A small-molecule ligand and the protein it binds are described below.
Small molecule (SMILES): CC(=O)N[C@@H]1[C@@H](O)[C@H](O)[C@@H](CO)O[C@H]1O

Sequence of chain 1.F:
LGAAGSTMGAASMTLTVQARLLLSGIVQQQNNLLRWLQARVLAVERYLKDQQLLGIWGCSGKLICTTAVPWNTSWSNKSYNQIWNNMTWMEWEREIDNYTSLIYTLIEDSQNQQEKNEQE

Binding-site contacts:
Ligand atom C5 contacts residue ASN126 of chain 1.F at 3.7 Å.
Ligand atom O5 contacts residue ASN126 of chain 1.F at 2.3 Å (h-bond).
Ligand atom C8 contacts residue ASN126 of chain 1.F at 3.4 Å.
Ligand atom C7 contacts residue ASN126 of chain 1.F at 3.1 Å.
Ligand atom C3 contacts residue ASN126 of chain 1.F at 3.9 Å.
Ligand atom N2 contacts residue ASN126 of chain 1.F at 2.6 Å (h-bond).
Ligand atom C1 contacts residue ASN126 of chain 1.F at 1.4 Å.
Ligand atom C4 contacts residue ASN126 of chain 1.F at 4.2 Å.
Ligand atom O7 contacts residue ASN126 of chain 1.F at 4.0 Å.
Ligand atom C2 contacts residue ASN126 of chain 1.F at 2.5 Å.